Binding-site contacts:
Ligand atom OP2 contacts residue ASP242 of chain 16.A at 3.9 Å.
Ligand atom C2' contacts residue LYS25 of chain 16.C at 3.8 Å.
Ligand atom C5' contacts residue ASP242 of chain 16.A at 4.4 Å.

The small molecule below binds the protein below.
Small molecule (SMILES): Nc1ccn([C@H]2C[C@H](O)[C@@H](COP(=O)(O)O)O2)c(=O)n1

Sequence of chain 16.A:
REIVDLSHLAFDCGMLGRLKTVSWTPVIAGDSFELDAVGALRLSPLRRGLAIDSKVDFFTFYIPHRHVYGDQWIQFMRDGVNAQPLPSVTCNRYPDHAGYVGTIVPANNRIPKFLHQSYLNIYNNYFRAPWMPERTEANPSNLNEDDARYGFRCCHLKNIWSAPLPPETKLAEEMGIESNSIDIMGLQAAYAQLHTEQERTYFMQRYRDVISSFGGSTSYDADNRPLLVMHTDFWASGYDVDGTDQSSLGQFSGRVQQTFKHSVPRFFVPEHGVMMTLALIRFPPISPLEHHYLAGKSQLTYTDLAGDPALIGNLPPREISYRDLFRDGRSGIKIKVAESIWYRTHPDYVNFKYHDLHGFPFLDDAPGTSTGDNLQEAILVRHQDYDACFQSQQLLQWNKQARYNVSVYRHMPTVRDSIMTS

Sequence of chain 16.C:
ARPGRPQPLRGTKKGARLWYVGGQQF